Binding-site contacts:
Ligand atom F52 contacts residue ASP187 of chain 1.A at 3.4 Å.
Ligand atom O15 contacts residue ALA176 of chain 1.A at 3.5 Å (h-bond).
Ligand atom O36 contacts residue SER158 of chain 1.A at 3.3 Å (h-bond).
Ligand atom N13 contacts residue ALA176 of chain 1.A at 2.9 Å (h-bond).
Ligand atom O31 contacts residue TYR75 of chain 1.A at 3.4 Å.
Ligand atom F54 contacts residue ASP187 of chain 1.A at 3.5 Å.
Ligand atom C30 contacts residue ASP100 of chain 1.A at 3.5 Å.
Ligand atom C27 contacts residue HIS76 of chain 1.A at 3.5 Å.
Ligand atom C02 contacts residue HIS76 of chain 1.A at 3.4 Å.
Ligand atom F54 contacts residue ALA175 of chain 1.A at 3.2 Å.
Ligand atom C41 contacts residue GLN60 of chain 1.A at 3.4 Å.
Ligand atom O36 contacts residue LEU154 of chain 1.A at 3.4 Å (h-bond).
Ligand atom C43 contacts residue HIS76 of chain 1.A at 3.5 Å.
Ligand atom C43 contacts residue GLN60 of chain 1.A at 3.4 Å.
Ligand atom C06 contacts residue HIS76 of chain 1.A at 3.5 Å.
Ligand atom N08 contacts residue HIS76 of chain 1.A at 3.1 Å (h-bond).
Ligand atom C34 contacts residue SER158 of chain 1.A at 3.4 Å.
Ligand atom S37 contacts residue SER158 of chain 1.A at 3.5 Å (h-bond).
Ligand atom O39 contacts residue GLY156 of chain 1.A at 3.3 Å.
Ligand atom C47 contacts residue ALA176 of chain 1.A at 3.5 Å (hydrophobic).
Ligand atom O12 contacts residue ALA176 of chain 1.A at 2.9 Å (h-bond).
Ligand atom O36 contacts residue GLY156 of chain 1.A at 3.0 Å (h-bond).
Ligand atom O36 contacts residue SER157 of chain 1.A at 3.4 Å (h-bond).
Ligand atom O38 contacts residue GLY156 of chain 1.A at 2.9 Å (h-bond).
Ligand atom F53 contacts residue ARG142 of chain 1.A at 3.3 Å.
Ligand atom N35 contacts residue SER158 of chain 1.A at 3.3 Å (h-bond).
Ligand atom C01 contacts residue HIS76 of chain 1.A at 3.6 Å.
Ligand atom C10 contacts residue ALA175 of chain 1.A at 3.5 Å (hydrophobic).
Ligand atom C24 contacts residue ASP100 of chain 1.A at 3.4 Å.
Ligand atom O39 contacts residue SER158 of chain 1.A at 2.8 Å (h-bond).
Ligand atom O12 contacts residue ALA175 of chain 1.A at 3.0 Å.
Ligand atom C45 contacts residue LEU154 of chain 1.A at 3.6 Å (hydrophobic).
Ligand atom O39 contacts residue PHE62 of chain 1.A at 3.3 Å.
Ligand atom N35 contacts residue HIS76 of chain 1.A at 3.0 Å (h-bond).
Ligand atom C42 contacts residue HIS76 of chain 1.A at 3.5 Å.
Ligand atom C30 contacts residue VAL97 of chain 1.A at 3.5 Å (hydrophobic).
Ligand atom C49 contacts residue PHE173 of chain 1.A at 3.4 Å (hydrophobic).
Ligand atom C29 contacts residue VAL97 of chain 1.A at 3.5 Å (hydrophobic).
Ligand atom N08 contacts residue ARG174 of chain 1.A at 2.9 Å (salt-bridge).
Ligand atom N25 contacts residue ASP100 of chain 1.A at 3.5 Å (salt-bridge).

Sequence of chain 1.A:
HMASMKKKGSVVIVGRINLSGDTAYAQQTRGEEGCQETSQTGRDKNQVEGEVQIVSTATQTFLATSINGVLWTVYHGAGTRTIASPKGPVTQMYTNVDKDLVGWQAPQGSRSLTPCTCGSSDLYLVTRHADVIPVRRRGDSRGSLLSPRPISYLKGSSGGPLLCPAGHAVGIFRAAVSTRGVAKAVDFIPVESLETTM

The protein below binds the small molecule below.
Small molecule (SMILES): COc1ccc2nc(C)c(O[C@@H]3C[C@H]4C(=O)N[C@]5(C(=O)NS(=O)(=O)C6(C)CC6)C[C@H]5/C=C\CCCCC[C@H](NC(=O)O[C@H](C)C(F)(F)F)C(=O)N4C3)nc2c1